This small molecule binds to this protein.
Small molecule (SMILES): C[C@@H]1O[C@@H](O)[C@H](O)[C@H](O)[C@H]1O[C@H]1O[C@H](CO)[C@@H](O)[C@H](O[C@H]2O[C@H](C)[C@H](O)C[C@H]2O)[C@@H]1O[C@H]1O[C@H](CO)[C@H](O)[C@H](O)[C@H]1O

Sequence of chain 1.A:
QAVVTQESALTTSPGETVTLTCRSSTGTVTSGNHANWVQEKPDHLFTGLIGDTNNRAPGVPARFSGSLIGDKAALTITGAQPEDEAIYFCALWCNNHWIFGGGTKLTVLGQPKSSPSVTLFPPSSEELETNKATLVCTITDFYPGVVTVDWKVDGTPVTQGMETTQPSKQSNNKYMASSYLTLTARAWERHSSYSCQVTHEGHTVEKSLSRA

Binding-site contacts:
Ligand atom O4 contacts residue TRP98 of chain 1.A at 2.9 Å (h-bond).
Ligand atom C6 contacts residue TRP93 of chain 1.A at 4.1 Å (hydrophobic).
Ligand atom O4 contacts residue TRP33 of chain 1.B at 3.1 Å.
Ligand atom O4 contacts residue TYR103 of chain 1.B at 4.1 Å.
Ligand atom C1 contacts residue GLY100 of chain 1.B at 3.4 Å.
Ligand atom O2 contacts residue HIS34 of chain 1.A at 4.1 Å.
Ligand atom O3 contacts residue PHE59 of chain 1.B at 4.2 Å.
Ligand atom O5 contacts residue PHE59 of chain 1.B at 3.8 Å.
Ligand atom C2 contacts residue GLY100 of chain 1.B at 3.3 Å.
Ligand atom O5 contacts residue GLY100 of chain 1.B at 3.9 Å.
Ligand atom O4 contacts residue HIS35 of chain 1.B at 3.4 Å.
Ligand atom C2 contacts residue HIS101 of chain 1.B at 4.1 Å.
Ligand atom O2 contacts residue GLY102 of chain 1.B at 2.7 Å (h-bond).
Ligand atom O2 contacts residue HIS101 of chain 1.B at 3.7 Å.
Ligand atom C2 contacts residue GLY102 of chain 1.B at 3.3 Å.
Ligand atom O5 contacts residue ASN55 of chain 1.B at 3.0 Å (h-bond).
Ligand atom C6 contacts residue HIS35 of chain 1.B at 3.9 Å.
Ligand atom C4 contacts residue TRP98 of chain 1.A at 3.7 Å (hydrophobic).
Ligand atom C2 contacts residue TRP93 of chain 1.A at 3.8 Å (hydrophobic).
Ligand atom C4 contacts residue TRP93 of chain 1.A at 3.8 Å (hydrophobic).
Ligand atom C6 contacts residue TYR52 of chain 1.B at 3.9 Å (hydrophobic).
Ligand atom C5 contacts residue TRP93 of chain 1.A at 4.1 Å (hydrophobic).
Ligand atom C1 contacts residue ASN55 of chain 1.B at 3.5 Å.
Ligand atom C6 contacts residue TRP33 of chain 1.B at 3.9 Å (hydrophobic).
Ligand atom C3 contacts residue TRP98 of chain 1.A at 4.1 Å (hydrophobic).
Ligand atom C4 contacts residue HIS101 of chain 1.B at 3.9 Å.
Ligand atom C3 contacts residue TRP93 of chain 1.A at 3.8 Å (hydrophobic).
Ligand atom O2 contacts residue TRP93 of chain 1.A at 2.8 Å (h-bond).
Ligand atom O2 contacts residue GLY100 of chain 1.B at 3.9 Å.
Ligand atom C5 contacts residue TRP33 of chain 1.B at 4.2 Å (hydrophobic).
Ligand atom C3 contacts residue TRP33 of chain 1.B at 4.2 Å (hydrophobic).
Ligand atom C6 contacts residue TRP33 of chain 1.B at 3.7 Å (hydrophobic).
Ligand atom O6 contacts residue HIS101 of chain 1.B at 4.0 Å.
Ligand atom C6 contacts residue PHE59 of chain 1.B at 3.8 Å (hydrophobic).
Ligand atom C1 contacts residue TRP33 of chain 1.B at 4.1 Å (hydrophobic).
Ligand atom C1 contacts residue PHE59 of chain 1.B at 3.9 Å (hydrophobic).
Ligand atom O5 contacts residue TRP33 of chain 1.B at 3.5 Å (h-bond).
Ligand atom O4 contacts residue HIS101 of chain 1.B at 3.0 Å (h-bond).
Ligand atom C4 contacts residue TRP33 of chain 1.B at 3.6 Å (hydrophobic).
Ligand atom O2 contacts residue ALA57 of chain 1.B at 3.6 Å.

Sequence of chain 1.B:
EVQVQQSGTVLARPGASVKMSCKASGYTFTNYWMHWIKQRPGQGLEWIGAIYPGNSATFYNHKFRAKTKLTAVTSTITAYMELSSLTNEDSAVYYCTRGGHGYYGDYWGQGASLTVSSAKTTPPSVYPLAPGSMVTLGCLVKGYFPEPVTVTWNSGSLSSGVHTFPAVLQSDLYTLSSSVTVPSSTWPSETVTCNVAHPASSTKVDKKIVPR